Sequence of chain 3.B:
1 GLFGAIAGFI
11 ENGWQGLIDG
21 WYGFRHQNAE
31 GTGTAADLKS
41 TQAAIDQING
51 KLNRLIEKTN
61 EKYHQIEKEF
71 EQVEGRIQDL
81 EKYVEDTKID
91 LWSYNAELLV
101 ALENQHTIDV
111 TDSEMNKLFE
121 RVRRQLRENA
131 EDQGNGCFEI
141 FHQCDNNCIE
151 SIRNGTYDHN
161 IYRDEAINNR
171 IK

The protein below binds the small molecule below.
Small molecule (SMILES): CC(C)(C)c1cc(O)ccc1O

Sequence of chain 2.B:
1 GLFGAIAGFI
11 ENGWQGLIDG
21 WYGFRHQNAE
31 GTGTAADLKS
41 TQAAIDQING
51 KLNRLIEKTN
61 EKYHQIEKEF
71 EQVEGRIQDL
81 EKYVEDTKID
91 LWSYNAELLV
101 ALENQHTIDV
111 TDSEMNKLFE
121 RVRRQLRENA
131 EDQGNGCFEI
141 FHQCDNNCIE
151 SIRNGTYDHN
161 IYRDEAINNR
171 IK

Binding-site contacts:
Ligand atom CAC contacts residue LEU98 of chain 3.B at 3.9 Å (hydrophobic).
Ligand atom CAB contacts residue LEU55 of chain 2.B at 4.1 Å (hydrophobic).
Ligand atom CAG contacts residue TYR94 of chain 3.B at 3.6 Å (hydrophobic).
Ligand atom CAJ contacts residue GLU97 of chain 3.B at 3.5 Å.
Ligand atom CAI contacts residue ARG54 of chain 2.B at 4.3 Å.
Ligand atom CAH contacts residue GLU97 of chain 3.B at 4.0 Å.
Ligand atom CAC contacts residue ARG54 of chain 2.B at 4.1 Å.
Ligand atom OAE contacts residue GLU97 of chain 3.B at 3.8 Å.
Ligand atom OAD contacts residue GLU57 of chain 2.B at 2.5 Å (salt-bridge).
Ligand atom OAE contacts residue LEU98 of chain 3.B at 3.5 Å (h-bond).
Ligand atom CAC contacts residue GLU97 of chain 3.B at 4.1 Å.
Ligand atom CAH contacts residue GLU57 of chain 2.B at 3.6 Å.
Ligand atom CAI contacts residue GLU57 of chain 2.B at 3.4 Å.
Ligand atom CAB contacts residue LEU99 of chain 2.B at 3.6 Å (hydrophobic).
Ligand atom CAH contacts residue ARG54 of chain 2.B at 3.6 Å.
Ligand atom CAJ contacts residue LEU98 of chain 3.B at 4.3 Å (hydrophobic).
Ligand atom CAJ contacts residue TYR94 of chain 3.B at 3.8 Å (hydrophobic).
Ligand atom OAD contacts residue ARG54 of chain 2.B at 4.0 Å.
Ligand atom CAB contacts residue LEU98 of chain 3.B at 4.3 Å (hydrophobic).
Ligand atom OAE contacts residue TYR94 of chain 3.B at 3.1 Å.
Ligand atom CAG contacts residue GLU97 of chain 3.B at 3.5 Å.
Ligand atom CAA contacts residue ARG54 of chain 2.B at 3.4 Å.
Ligand atom CAB contacts residue TYR94 of chain 3.B at 4.3 Å (hydrophobic).
Ligand atom CAI contacts residue GLU97 of chain 3.B at 3.9 Å.
Ligand atom CAA contacts residue LEU55 of chain 2.B at 3.8 Å (hydrophobic).
Ligand atom CAF contacts residue GLU97 of chain 3.B at 3.6 Å.
Ligand atom CAK contacts residue GLU97 of chain 3.B at 3.8 Å.
Ligand atom CAC contacts residue ALA101 of chain 3.B at 3.9 Å (hydrophobic).